Sequence of chain 56.C:
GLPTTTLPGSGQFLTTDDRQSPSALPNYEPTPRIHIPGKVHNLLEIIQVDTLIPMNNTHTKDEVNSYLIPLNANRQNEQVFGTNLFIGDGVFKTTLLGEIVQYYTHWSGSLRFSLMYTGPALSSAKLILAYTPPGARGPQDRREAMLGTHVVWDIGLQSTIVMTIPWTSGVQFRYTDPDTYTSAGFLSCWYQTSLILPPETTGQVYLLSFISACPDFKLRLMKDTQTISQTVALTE

This small molecule binds to this protein.
Small molecule (SMILES): Cc1cc(CCCCCOc2ccc(C3=NCCO3)cc2)on1

Sequence of chain 56.A:
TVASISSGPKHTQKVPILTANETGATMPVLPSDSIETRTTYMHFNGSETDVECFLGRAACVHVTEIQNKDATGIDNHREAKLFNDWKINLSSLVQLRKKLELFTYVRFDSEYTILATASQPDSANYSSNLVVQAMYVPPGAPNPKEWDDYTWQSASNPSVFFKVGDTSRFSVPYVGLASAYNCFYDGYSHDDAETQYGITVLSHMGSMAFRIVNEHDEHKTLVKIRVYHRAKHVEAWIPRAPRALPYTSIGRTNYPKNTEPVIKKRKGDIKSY

Binding-site contacts:
Ligand atom C5B contacts residue MET224 of chain 56.A at 3.9 Å (hydrophobic).
Ligand atom N2 contacts residue LEU106 of chain 56.A at 3.8 Å.
Ligand atom N3A contacts residue ALA24 of chain 56.C at 3.8 Å.
Ligand atom C5A contacts residue ALA150 of chain 56.A at 3.6 Å (hydrophobic).
Ligand atom N3A contacts residue PRO174 of chain 56.A at 3.7 Å.
Ligand atom C3C contacts residue TYR128 of chain 56.A at 3.4 Å (hydrophobic).
Ligand atom O1B contacts residue ILE104 of chain 56.A at 3.9 Å.
Ligand atom C5A contacts residue PHE186 of chain 56.A at 3.5 Å (hydrophobic).
Ligand atom N3A contacts residue PHE186 of chain 56.A at 4.0 Å.
Ligand atom C2B contacts residue VAL188 of chain 56.A at 3.5 Å (hydrophobic).
Ligand atom C3B contacts residue VAL188 of chain 56.A at 3.8 Å (hydrophobic).
Ligand atom O1A contacts residue PHE186 of chain 56.A at 3.0 Å.
Ligand atom C1B contacts residue VAL188 of chain 56.A at 3.8 Å (hydrophobic).
Ligand atom C6B contacts residue ILE104 of chain 56.A at 3.6 Å (hydrophobic).
Ligand atom C3B contacts residue TYR152 of chain 56.A at 3.7 Å (hydrophobic).
Ligand atom C4 contacts residue LEU106 of chain 56.A at 3.9 Å (hydrophobic).
Ligand atom C2A contacts residue PHE186 of chain 56.A at 3.3 Å (hydrophobic).
Ligand atom C6B contacts residue TYR128 of chain 56.A at 3.3 Å (hydrophobic).
Ligand atom C5B contacts residue PHE186 of chain 56.A at 3.9 Å (hydrophobic).
Ligand atom C2C contacts residue TYR197 of chain 56.A at 3.7 Å (hydrophobic).
Ligand atom O1B contacts residue TYR128 of chain 56.A at 3.4 Å (h-bond).
Ligand atom C5C contacts residue VAL191 of chain 56.A at 3.8 Å (hydrophobic).
Ligand atom N3A contacts residue TYR152 of chain 56.A at 3.5 Å.
Ligand atom C4C contacts residue VAL188 of chain 56.A at 3.7 Å (hydrophobic).
Ligand atom C4A contacts residue PRO174 of chain 56.A at 3.1 Å (hydrophobic).
Ligand atom C1C contacts residue LEU106 of chain 56.A at 3.8 Å (hydrophobic).
Ligand atom C5A contacts residue VAL176 of chain 56.A at 3.6 Å (hydrophobic).
Ligand atom O1 contacts residue MET221 of chain 56.A at 3.8 Å.
Ligand atom C5B contacts residue TYR128 of chain 56.A at 4.0 Å (hydrophobic).
Ligand atom C2A contacts residue TYR152 of chain 56.A at 3.6 Å (hydrophobic).
Ligand atom C4B contacts residue TYR152 of chain 56.A at 3.8 Å (hydrophobic).
Ligand atom C2C contacts residue MET221 of chain 56.A at 3.8 Å (hydrophobic).
Ligand atom O1 contacts residue LEU106 of chain 56.A at 3.7 Å.
Ligand atom C1B contacts residue ILE104 of chain 56.A at 4.0 Å (hydrophobic).
Ligand atom C4C contacts residue VAL191 of chain 56.A at 3.0 Å (hydrophobic).
Ligand atom C1B contacts residue TYR128 of chain 56.A at 3.6 Å (hydrophobic).
Ligand atom C1C contacts residue TYR128 of chain 56.A at 3.7 Å (hydrophobic).
Ligand atom C4 contacts residue TYR197 of chain 56.A at 3.8 Å (hydrophobic).
Ligand atom C5 contacts residue LEU106 of chain 56.A at 3.8 Å (hydrophobic).
Ligand atom C4B contacts residue PHE186 of chain 56.A at 3.6 Å (hydrophobic).